Binding-site contacts:
Ligand atom C5 contacts residue THR318 of chain 2.A at 4.4 Å.
Ligand atom C7 contacts residue THR353 of chain 2.A at 3.9 Å.
Ligand atom C6 contacts residue ASN316 of chain 2.A at 4.5 Å.
Ligand atom N2 contacts residue ASN316 of chain 2.A at 3.0 Å (h-bond).
Ligand atom C5 contacts residue ASP319 of chain 2.A at 4.1 Å.
Ligand atom O5 contacts residue THR318 of chain 2.A at 4.5 Å.
Ligand atom C6 contacts residue ASP319 of chain 2.A at 3.9 Å.
Ligand atom C3 contacts residue ASN316 of chain 2.A at 3.9 Å.
Ligand atom C2 contacts residue THR353 of chain 2.A at 4.5 Å.
Ligand atom C1 contacts residue ASP319 of chain 2.A at 3.8 Å.
Ligand atom C8 contacts residue ASP247 of chain 2.A at 4.3 Å.
Ligand atom O5 contacts residue ASP319 of chain 2.A at 3.1 Å (salt-bridge).
Ligand atom O7 contacts residue THR353 of chain 2.A at 2.7 Å (h-bond).
Ligand atom C8 contacts residue ASN316 of chain 2.A at 4.4 Å.
Ligand atom O6 contacts residue ASP319 of chain 2.A at 3.2 Å (salt-bridge).
Ligand atom O7 contacts residue ASN316 of chain 2.A at 2.9 Å (h-bond).
Ligand atom C7 contacts residue ASN316 of chain 2.A at 3.2 Å.
Ligand atom O7 contacts residue GLU354 of chain 2.A at 4.2 Å.
Ligand atom C2 contacts residue ASN316 of chain 2.A at 2.5 Å.
Ligand atom C4 contacts residue ASN316 of chain 2.A at 4.2 Å.
Ligand atom C8 contacts residue ILE249 of chain 2.A at 3.6 Å (hydrophobic).
Ligand atom O7 contacts residue ILE249 of chain 2.A at 4.0 Å.
Ligand atom O5 contacts residue ASN316 of chain 2.A at 2.4 Å (h-bond).
Ligand atom C5 contacts residue ASN316 of chain 2.A at 3.7 Å.
Ligand atom C7 contacts residue ILE249 of chain 2.A at 4.1 Å (hydrophobic).
Ligand atom C1 contacts residue THR353 of chain 2.A at 4.3 Å.
Ligand atom C1 contacts residue ASN316 of chain 2.A at 1.4 Å.
Ligand atom C6 contacts residue THR318 of chain 2.A at 4.3 Å.

The protein below binds the small molecule below.
Small molecule (SMILES): CC(=O)N[C@H]1[C@H](O[C@H]2[C@H](O)[C@@H](NC(C)=O)CO[C@@H]2CO)O[C@H](CO)[C@@H](O)[C@@H]1O

Sequence of chain 2.A:
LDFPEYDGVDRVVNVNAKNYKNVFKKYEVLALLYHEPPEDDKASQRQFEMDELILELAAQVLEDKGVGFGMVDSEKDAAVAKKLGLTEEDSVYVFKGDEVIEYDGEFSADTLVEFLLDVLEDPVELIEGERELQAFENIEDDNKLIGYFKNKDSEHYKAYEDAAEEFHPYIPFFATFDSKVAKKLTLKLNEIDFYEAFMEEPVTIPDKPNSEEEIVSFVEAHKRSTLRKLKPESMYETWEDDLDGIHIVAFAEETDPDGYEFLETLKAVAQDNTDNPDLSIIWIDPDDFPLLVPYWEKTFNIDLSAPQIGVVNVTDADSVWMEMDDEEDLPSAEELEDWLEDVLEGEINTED